Binding-site contacts:
Ligand atom O3A contacts residue HIS215 of chain 1.A at 3.2 Å (h-bond).
Ligand atom O1G contacts residue TYR315 of chain 1.A at 3.8 Å.
Ligand atom O3G contacts residue TYR315 of chain 1.A at 3.2 Å (h-bond).
Ligand atom O3' contacts residue ASP319 of chain 1.A at 2.7 Å (salt-bridge).
Ligand atom N4 contacts residue GLN375 of chain 1.A at 3.5 Å (h-bond).
Ligand atom O5' contacts residue ARG164 of chain 1.A at 3.9 Å.
Ligand atom PG contacts residue LYS312 of chain 1.A at 3.2 Å.
Ligand atom O5' contacts residue HIS215 of chain 1.A at 3.8 Å.
Ligand atom N1 contacts residue HIS215 of chain 1.A at 3.5 Å.
Ligand atom C3' contacts residue TYR315 of chain 1.A at 3.9 Å (hydrophobic).
Ligand atom O3G contacts residue LYS312 of chain 1.A at 2.5 Å (salt-bridge).
Ligand atom C5' contacts residue HIS215 of chain 1.A at 3.7 Å.
Ligand atom PA contacts residue HIS215 of chain 1.A at 3.4 Å.
Ligand atom O1A contacts residue HIS215 of chain 1.A at 2.7 Å (h-bond).
Ligand atom O1A contacts residue ARG164 of chain 1.A at 3.3 Å (salt-bridge).
Ligand atom C1' contacts residue HIS215 of chain 1.A at 3.7 Å.
Ligand atom PA contacts residue ARG164 of chain 1.A at 3.9 Å.
Ligand atom N3 contacts residue TYR374 of chain 1.A at 3.8 Å.
Ligand atom C6 contacts residue HIS215 of chain 1.A at 3.5 Å.
Ligand atom O4' contacts residue HIS215 of chain 1.A at 3.0 Å.
Ligand atom O3' contacts residue GLN149 of chain 1.A at 3.5 Å (h-bond).
Ligand atom C2' contacts residue LEU150 of chain 1.A at 3.8 Å (hydrophobic).
Ligand atom O2A contacts residue MG1 of chain 1.G at 2.8 Å.
Ligand atom O3' contacts residue TYR374 of chain 1.A at 3.8 Å.
Ligand atom O2B contacts residue ASP311 of chain 1.A at 3.5 Å (salt-bridge).
Ligand atom O3' contacts residue TYR315 of chain 1.A at 3.8 Å.
Ligand atom O2A contacts residue FE1 of chain 1.F at 3.1 Å.
Ligand atom O1G contacts residue ARG366 of chain 1.A at 2.8 Å (salt-bridge).
Ligand atom O1G contacts residue LYS312 of chain 1.A at 3.2 Å (salt-bridge).
Ligand atom C2' contacts residue TYR374 of chain 1.A at 3.4 Å (hydrophobic).
Ligand atom O2A contacts residue ASP207 of chain 1.A at 3.6 Å.
Ligand atom C3' contacts residue ASP319 of chain 1.A at 3.7 Å.
Ligand atom O2B contacts residue MG1 of chain 1.G at 3.8 Å.
Ligand atom PA contacts residue MG1 of chain 1.G at 3.8 Å.
Ligand atom O2G contacts residue LYS312 of chain 1.A at 3.7 Å.
Ligand atom O2G contacts residue MG1 of chain 1.H at 3.8 Å.
Ligand atom O3' contacts residue LEU150 of chain 1.A at 3.9 Å.
Ligand atom O2A contacts residue ASP311 of chain 1.A at 3.6 Å.
Ligand atom O1A contacts residue MG1 of chain 1.G at 3.9 Å.
Ligand atom O1A contacts residue HIS210 of chain 1.A at 3.1 Å (h-bond).

This protein binds this small molecule.
Small molecule (SMILES): Nc1ccn([C@H]2C[C@H](O)[C@@H](CO[P](=O)(O)O[P](=O)(O)OP(=O)(O)O)O2)c(=O)n1

Sequence of chain 1.A:
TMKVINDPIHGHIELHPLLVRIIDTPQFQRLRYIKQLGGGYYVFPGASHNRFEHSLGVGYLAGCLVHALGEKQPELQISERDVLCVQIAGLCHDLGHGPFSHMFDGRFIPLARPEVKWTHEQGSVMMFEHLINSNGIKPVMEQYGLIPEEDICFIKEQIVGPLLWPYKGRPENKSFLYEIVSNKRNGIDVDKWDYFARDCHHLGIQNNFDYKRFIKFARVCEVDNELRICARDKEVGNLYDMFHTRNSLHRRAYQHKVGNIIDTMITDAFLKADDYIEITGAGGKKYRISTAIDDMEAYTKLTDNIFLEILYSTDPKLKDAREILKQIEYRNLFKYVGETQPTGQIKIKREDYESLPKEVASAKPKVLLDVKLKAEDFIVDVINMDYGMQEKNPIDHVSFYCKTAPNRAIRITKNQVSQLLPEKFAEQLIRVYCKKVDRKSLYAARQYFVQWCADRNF